Binding-site contacts:
Ligand atom C58 contacts residue LEU135 of chain 1.A at 3.8 Å (hydrophobic).
Ligand atom C49 contacts residue HIS86 of chain 1.A at 3.4 Å.
Ligand atom C01 contacts residue ASP146 of chain 1.A at 3.7 Å.
Ligand atom N12 contacts residue MET84 of chain 1.A at 3.0 Å (h-bond).
Ligand atom C21 contacts residue GLY87 of chain 1.A at 3.7 Å.
Ligand atom C21 contacts residue ILE15 of chain 1.A at 3.7 Å (hydrophobic).
Ligand atom C47 contacts residue HIS86 of chain 1.A at 3.5 Å.
Ligand atom C09 contacts residue ALA35 of chain 1.A at 3.6 Å (hydrophobic).
Ligand atom N14 contacts residue PHE83 of chain 1.A at 3.6 Å.
Ligand atom N12 contacts residue ALA35 of chain 1.A at 3.8 Å.
Ligand atom C11 contacts residue LEU135 of chain 1.A at 3.5 Å (hydrophobic).
Ligand atom F52 contacts residue THR95 of chain 1.A at 3.8 Å.
Ligand atom C16 contacts residue MET84 of chain 1.A at 3.4 Å (hydrophobic).
Ligand atom C39 contacts residue ILE15 of chain 1.A at 3.4 Å (hydrophobic).
Ligand atom C01 contacts residue PHE81 of chain 1.A at 3.5 Å (hydrophobic).
Ligand atom N42 contacts residue ILE15 of chain 1.A at 3.6 Å.
Ligand atom O05 contacts residue SER145 of chain 1.A at 3.9 Å.
Ligand atom N14 contacts residue MET84 of chain 1.A at 2.7 Å (h-bond).
Ligand atom C07 contacts residue PHE81 of chain 1.A at 3.5 Å (hydrophobic).
Ligand atom C13 contacts residue MET84 of chain 1.A at 3.6 Å (hydrophobic).
Ligand atom C17 contacts residue GLY87 of chain 1.A at 3.4 Å.
Ligand atom C06 contacts residue LEU135 of chain 1.A at 3.8 Å (hydrophobic).
Ligand atom C09 contacts residue LEU135 of chain 1.A at 3.4 Å (hydrophobic).
Ligand atom C17 contacts residue MET84 of chain 1.A at 3.2 Å (hydrophobic).
Ligand atom C39 contacts residue GLY16 of chain 1.A at 3.7 Å.
Ligand atom C07 contacts residue LEU135 of chain 1.A at 3.5 Å (hydrophobic).
Ligand atom C01 contacts residue SER145 of chain 1.A at 2.9 Å.
Ligand atom C26 contacts residue CYS88 of chain 1.A at 3.9 Å (hydrophobic).
Ligand atom C09 contacts residue GLU82 of chain 1.A at 3.2 Å.
Ligand atom C58 contacts residue ALA35 of chain 1.A at 3.7 Å (hydrophobic).
Ligand atom C17 contacts residue PHE83 of chain 1.A at 3.3 Å (hydrophobic).
Ligand atom N20 contacts residue GLY87 of chain 1.A at 3.7 Å.
Ligand atom C47 contacts residue GLU85 of chain 1.A at 3.9 Å.
Ligand atom N42 contacts residue GLY87 of chain 1.A at 3.5 Å.
Ligand atom C19 contacts residue GLY87 of chain 1.A at 3.6 Å.
Ligand atom C16 contacts residue GLY87 of chain 1.A at 3.4 Å.
Ligand atom F44 contacts residue GLU85 of chain 1.A at 3.1 Å.
Ligand atom C36 contacts residue GLY16 of chain 1.A at 3.6 Å.
Ligand atom C11 contacts residue ALA35 of chain 1.A at 3.4 Å (hydrophobic).
Ligand atom C16 contacts residue PHE83 of chain 1.A at 3.6 Å (hydrophobic).

Sequence of chain 1.A:
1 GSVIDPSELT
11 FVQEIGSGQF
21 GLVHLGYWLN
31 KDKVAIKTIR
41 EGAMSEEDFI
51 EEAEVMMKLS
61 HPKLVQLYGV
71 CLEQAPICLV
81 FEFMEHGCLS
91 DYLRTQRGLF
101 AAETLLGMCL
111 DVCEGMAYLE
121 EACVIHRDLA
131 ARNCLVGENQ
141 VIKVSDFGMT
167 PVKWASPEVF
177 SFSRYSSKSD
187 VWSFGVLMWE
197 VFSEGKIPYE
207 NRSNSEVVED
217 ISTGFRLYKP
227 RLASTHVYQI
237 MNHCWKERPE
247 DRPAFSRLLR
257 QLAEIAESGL

The small molecule below binds the protein below.
Small molecule (SMILES): COc1ccc2nc(Nc3cc(C(F)(F)c4ccc(F)cc4)nc(NC4CCC(O)CC4)n3)sc2n1